Binding-site contacts:
Ligand atom O7 contacts residue ASN118 of chain 1.B at 4.0 Å.
Ligand atom C7 contacts residue ARG323 of chain 1.B at 4.5 Å.
Ligand atom O7 contacts residue HIS177 of chain 1.B at 3.0 Å (h-bond).
Ligand atom C6 contacts residue GLN124 of chain 1.B at 4.1 Å.
Ligand atom N2 contacts residue ASN118 of chain 1.B at 3.0 Å (h-bond).
Ligand atom O6 contacts residue GLN124 of chain 1.B at 2.7 Å (h-bond).
Ligand atom N2 contacts residue HIS177 of chain 1.B at 4.5 Å.
Ligand atom C6 contacts residue SER120 of chain 1.B at 3.8 Å.
Ligand atom C5 contacts residue SER120 of chain 1.B at 3.8 Å.
Ligand atom O3 contacts residue SER324 of chain 1.B at 2.8 Å (h-bond).
Ligand atom C3 contacts residue SER324 of chain 1.B at 3.9 Å.
Ligand atom C1 contacts residue SER120 of chain 1.B at 3.9 Å.
Ligand atom C7 contacts residue SER324 of chain 1.B at 4.0 Å.
Ligand atom C4 contacts residue ASN118 of chain 1.B at 4.3 Å.
Ligand atom O6 contacts residue SER120 of chain 1.B at 4.4 Å.
Ligand atom O7 contacts residue ILE322 of chain 1.B at 4.4 Å.
Ligand atom N2 contacts residue SER324 of chain 1.B at 4.1 Å.
Ligand atom C8 contacts residue ILE322 of chain 1.B at 3.8 Å (hydrophobic).
Ligand atom O5 contacts residue SER120 of chain 1.B at 3.6 Å.
Ligand atom C1 contacts residue ASN118 of chain 1.B at 1.4 Å.
Ligand atom C8 contacts residue SER324 of chain 1.B at 4.2 Å.
Ligand atom C8 contacts residue GLU178 of chain 1.B at 4.2 Å.
Ligand atom C3 contacts residue ASN118 of chain 1.B at 3.9 Å.
Ligand atom O5 contacts residue ASN118 of chain 1.B at 2.3 Å (h-bond).
Ligand atom C7 contacts residue ASN118 of chain 1.B at 3.7 Å.
Ligand atom C8 contacts residue ALA179 of chain 1.B at 3.7 Å (hydrophobic).
Ligand atom O7 contacts residue SER324 of chain 1.B at 4.0 Å.
Ligand atom C8 contacts residue ARG323 of chain 1.B at 4.4 Å.
Ligand atom O7 contacts residue TYR327 of chain 1.B at 3.3 Å (h-bond).
Ligand atom O7 contacts residue ARG323 of chain 1.B at 3.9 Å.
Ligand atom C8 contacts residue HIS177 of chain 1.B at 3.9 Å.
Ligand atom C2 contacts residue ASN118 of chain 1.B at 2.5 Å.
Ligand atom C5 contacts residue ASN118 of chain 1.B at 3.6 Å.
Ligand atom C7 contacts residue HIS177 of chain 1.B at 3.5 Å.

Sequence of chain 1.B:
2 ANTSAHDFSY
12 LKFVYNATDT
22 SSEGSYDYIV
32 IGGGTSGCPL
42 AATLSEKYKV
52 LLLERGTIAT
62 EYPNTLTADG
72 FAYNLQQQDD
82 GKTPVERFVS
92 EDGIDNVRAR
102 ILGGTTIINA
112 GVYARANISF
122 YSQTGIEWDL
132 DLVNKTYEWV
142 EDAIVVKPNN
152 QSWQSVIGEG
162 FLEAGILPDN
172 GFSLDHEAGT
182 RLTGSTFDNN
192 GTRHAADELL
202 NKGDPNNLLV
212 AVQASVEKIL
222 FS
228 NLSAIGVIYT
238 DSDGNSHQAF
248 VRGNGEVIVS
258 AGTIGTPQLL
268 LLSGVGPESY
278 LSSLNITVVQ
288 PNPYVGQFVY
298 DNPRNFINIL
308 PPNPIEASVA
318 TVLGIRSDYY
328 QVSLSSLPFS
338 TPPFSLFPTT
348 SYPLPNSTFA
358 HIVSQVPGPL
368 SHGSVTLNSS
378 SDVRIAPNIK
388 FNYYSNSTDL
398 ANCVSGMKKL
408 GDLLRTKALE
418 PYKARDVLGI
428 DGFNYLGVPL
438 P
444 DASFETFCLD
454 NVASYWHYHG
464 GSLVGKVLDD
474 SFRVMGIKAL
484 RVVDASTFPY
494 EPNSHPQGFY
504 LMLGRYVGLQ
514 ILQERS

This protein binds this small molecule.
Small molecule (SMILES): CC(=O)N[C@@H]1[C@@H](O)[C@H](O)[C@@H](CO)O[C@H]1O